Binding-site contacts:
Ligand atom C4 contacts residue ASN114 of chain 1.A at 4.2 Å.
Ligand atom C1 contacts residue THR116 of chain 1.A at 4.3 Å.
Ligand atom C7 contacts residue ASN124 of chain 1.A at 3.8 Å.
Ligand atom C3 contacts residue ASN114 of chain 1.A at 3.9 Å.
Ligand atom O7 contacts residue ASN124 of chain 1.A at 2.7 Å (h-bond).
Ligand atom C1 contacts residue ASN114 of chain 1.A at 1.4 Å.
Ligand atom O5 contacts residue ASN114 of chain 1.A at 2.3 Å (h-bond).
Ligand atom C5 contacts residue ASN114 of chain 1.A at 3.5 Å.
Ligand atom C2 contacts residue ASN114 of chain 1.A at 2.6 Å.
Ligand atom C7 contacts residue ASN114 of chain 1.A at 3.7 Å.
Ligand atom C3 contacts residue THR116 of chain 1.A at 4.4 Å.
Ligand atom C2 contacts residue ASN124 of chain 1.A at 4.3 Å.
Ligand atom N2 contacts residue ASN114 of chain 1.A at 3.0 Å (h-bond).
Ligand atom N2 contacts residue ASN124 of chain 1.A at 4.4 Å.
Ligand atom O5 contacts residue ASN124 of chain 1.A at 4.3 Å.
Ligand atom C1 contacts residue ASN124 of chain 1.A at 3.9 Å.
Ligand atom O7 contacts residue ASN114 of chain 1.A at 4.0 Å.

A protein and the small-molecule ligand that binds it are described below.
Small molecule (SMILES): CC(=O)N[C@@H]1[C@@H](O)[C@H](O)[C@@H](CO)O[C@H]1O

Sequence of chain 1.A:
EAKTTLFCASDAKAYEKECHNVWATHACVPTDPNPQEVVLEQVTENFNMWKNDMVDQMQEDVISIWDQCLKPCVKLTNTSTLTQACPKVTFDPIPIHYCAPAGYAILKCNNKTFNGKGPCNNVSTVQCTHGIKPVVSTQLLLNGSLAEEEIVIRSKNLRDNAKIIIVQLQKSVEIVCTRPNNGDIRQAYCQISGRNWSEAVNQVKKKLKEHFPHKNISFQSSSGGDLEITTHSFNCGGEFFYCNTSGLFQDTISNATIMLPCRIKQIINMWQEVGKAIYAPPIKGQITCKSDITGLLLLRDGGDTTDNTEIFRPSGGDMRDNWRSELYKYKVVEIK